Binding-site contacts:
Ligand atom C5 contacts residue ASN241 of chain 1.C at 3.7 Å.
Ligand atom O5 contacts residue ASN241 of chain 1.C at 2.4 Å (h-bond).
Ligand atom C4 contacts residue ASN241 of chain 1.C at 4.2 Å.
Ligand atom O7 contacts residue ASN241 of chain 1.C at 4.3 Å.
Ligand atom C2 contacts residue ASN241 of chain 1.C at 2.4 Å.
Ligand atom N2 contacts residue ASN241 of chain 1.C at 2.8 Å (h-bond).
Ligand atom C3 contacts residue ASN241 of chain 1.C at 3.8 Å.
Ligand atom C1 contacts residue ASN241 of chain 1.C at 1.4 Å.
Ligand atom O6 contacts residue ASN241 of chain 1.C at 4.3 Å.
Ligand atom C7 contacts residue ASN241 of chain 1.C at 4.0 Å.

The small molecule below binds the protein below.
Small molecule (SMILES): CC(=O)N[C@@H]1[C@@H](O)[C@H](O)[C@@H](CO)O[C@H]1O

Sequence of chain 1.C:
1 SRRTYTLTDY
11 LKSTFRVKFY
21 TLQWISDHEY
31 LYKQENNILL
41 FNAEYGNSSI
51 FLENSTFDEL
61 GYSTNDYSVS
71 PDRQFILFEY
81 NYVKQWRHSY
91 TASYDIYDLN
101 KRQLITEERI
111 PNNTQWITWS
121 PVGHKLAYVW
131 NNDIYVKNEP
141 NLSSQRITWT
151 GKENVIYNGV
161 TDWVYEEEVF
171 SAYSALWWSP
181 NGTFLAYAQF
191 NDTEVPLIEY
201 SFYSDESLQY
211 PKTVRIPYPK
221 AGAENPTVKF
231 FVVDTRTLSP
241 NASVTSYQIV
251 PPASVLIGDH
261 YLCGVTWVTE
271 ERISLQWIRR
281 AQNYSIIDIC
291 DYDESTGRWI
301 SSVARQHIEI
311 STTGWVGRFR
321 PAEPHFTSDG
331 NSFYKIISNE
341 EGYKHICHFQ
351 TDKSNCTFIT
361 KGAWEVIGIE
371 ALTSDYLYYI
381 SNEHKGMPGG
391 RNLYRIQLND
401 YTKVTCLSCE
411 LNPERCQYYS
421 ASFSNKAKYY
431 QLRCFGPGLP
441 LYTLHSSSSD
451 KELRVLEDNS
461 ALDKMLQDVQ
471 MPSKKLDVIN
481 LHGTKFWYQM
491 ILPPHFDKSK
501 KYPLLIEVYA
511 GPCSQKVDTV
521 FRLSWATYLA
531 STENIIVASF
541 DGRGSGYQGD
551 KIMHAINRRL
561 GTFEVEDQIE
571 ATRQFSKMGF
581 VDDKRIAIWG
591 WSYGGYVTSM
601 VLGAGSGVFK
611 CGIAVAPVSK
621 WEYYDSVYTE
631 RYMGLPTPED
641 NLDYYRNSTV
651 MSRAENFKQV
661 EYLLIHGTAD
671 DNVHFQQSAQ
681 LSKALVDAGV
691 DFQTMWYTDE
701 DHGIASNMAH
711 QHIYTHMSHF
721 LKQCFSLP